Binding-site contacts:
Ligand atom N3B contacts residue ARG42 of chain 1.A at 3.6 Å (salt-bridge).
Ligand atom O3A contacts residue SER46 of chain 1.A at 3.5 Å (h-bond).
Ligand atom O2A contacts residue ASP170 of chain 1.A at 3.0 Å (salt-bridge).
Ligand atom N1 contacts residue ILE61 of chain 1.A at 3.5 Å.
Ligand atom C2 contacts residue VAL111 of chain 1.A at 3.1 Å (hydrophobic).
Ligand atom C2 contacts residue ILE61 of chain 1.A at 3.5 Å (hydrophobic).
Ligand atom O1G contacts residue MG1 of chain 1.B at 3.6 Å.
Ligand atom PG contacts residue MG1 of chain 1.B at 3.2 Å.
Ligand atom O1G contacts residue ASP170 of chain 1.A at 2.9 Å (salt-bridge).
Ligand atom PG contacts residue MG1 of chain 1.C at 3.1 Å.
Ligand atom O1G contacts residue LYS153 of chain 1.A at 2.8 Å (salt-bridge).
Ligand atom N1 contacts residue VAL111 of chain 1.A at 3.2 Å (h-bond).
Ligand atom N3B contacts residue MG1 of chain 1.C at 3.0 Å.
Ligand atom O3A contacts residue LYS63 of chain 1.A at 3.5 Å (salt-bridge).
Ligand atom O2A contacts residue ASN156 of chain 1.A at 3.3 Å (h-bond).
Ligand atom C6 contacts residue ILE61 of chain 1.A at 3.5 Å (hydrophobic).
Ligand atom N3B contacts residue MG1 of chain 1.B at 3.6 Å.
Ligand atom O1G contacts residue MG1 of chain 1.C at 2.1 Å.
Ligand atom N3B contacts residue ASP170 of chain 1.A at 3.6 Å (salt-bridge).
Ligand atom N3 contacts residue MET158 of chain 1.A at 3.5 Å (h-bond).
Ligand atom C3' contacts residue HIS155 of chain 1.A at 3.6 Å.
Ligand atom O1A contacts residue LYS63 of chain 1.A at 2.8 Å (salt-bridge).
Ligand atom O1G contacts residue ASN156 of chain 1.A at 3.7 Å.
Ligand atom O2B contacts residue MG1 of chain 1.B at 2.2 Å.
Ligand atom C8 contacts residue ILE169 of chain 1.A at 3.5 Å (hydrophobic).
Ligand atom O4' contacts residue VAL48 of chain 1.A at 3.4 Å.
Ligand atom PA contacts residue MG1 of chain 1.C at 3.5 Å.
Ligand atom O1B contacts residue SER46 of chain 1.A at 2.7 Å (h-bond).
Ligand atom N6 contacts residue GLU109 of chain 1.A at 3.0 Å (salt-bridge).
Ligand atom PB contacts residue MG1 of chain 1.B at 3.3 Å.
Ligand atom O3' contacts residue HIS155 of chain 1.A at 2.8 Å (h-bond).
Ligand atom O3G contacts residue ASP170 of chain 1.A at 3.1 Å (salt-bridge).
Ligand atom O2A contacts residue MG1 of chain 1.C at 2.1 Å.
Ligand atom N3 contacts residue ILE61 of chain 1.A at 3.6 Å.
Ligand atom O2B contacts residue LYS63 of chain 1.A at 2.9 Å (salt-bridge).
Ligand atom O5' contacts residue VAL48 of chain 1.A at 3.5 Å.
Ligand atom PG contacts residue ASP170 of chain 1.A at 3.4 Å.
Ligand atom O2B contacts residue ASP170 of chain 1.A at 2.9 Å (salt-bridge).
Ligand atom O1B contacts residue GLY43 of chain 1.A at 3.3 Å.
Ligand atom O3G contacts residue MG1 of chain 1.B at 2.1 Å.

The protein below binds the small molecule below.
Small molecule (SMILES): Nc1ncnc2c1ncn2[C@@H]1O[C@H](CO[P](=O)(O)O[P](=O)(O)NP(=O)(O)O)[C@@H](O)[C@H]1O

Sequence of chain 1.A:
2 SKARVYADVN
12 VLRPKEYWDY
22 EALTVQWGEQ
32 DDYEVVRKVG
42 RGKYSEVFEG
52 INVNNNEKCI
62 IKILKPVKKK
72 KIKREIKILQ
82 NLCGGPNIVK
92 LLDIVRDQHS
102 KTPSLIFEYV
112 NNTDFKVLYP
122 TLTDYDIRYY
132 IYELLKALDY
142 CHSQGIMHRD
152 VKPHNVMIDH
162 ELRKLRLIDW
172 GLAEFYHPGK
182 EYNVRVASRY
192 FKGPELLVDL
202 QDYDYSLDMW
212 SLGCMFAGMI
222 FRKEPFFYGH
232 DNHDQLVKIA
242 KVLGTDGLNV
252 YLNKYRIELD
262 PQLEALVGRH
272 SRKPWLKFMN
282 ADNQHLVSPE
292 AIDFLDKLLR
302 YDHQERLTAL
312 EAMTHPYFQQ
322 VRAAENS